Binding-site contacts:
Ligand atom N2 contacts residue HIS32 of chain 1.P at 3.8 Å.
Ligand atom C5 contacts residue PHE30 of chain 1.Q at 3.2 Å (hydrophobic).
Ligand atom C1' contacts residue PHE30 of chain 1.Q at 3.9 Å (hydrophobic).
Ligand atom C2 contacts residue LYS35 of chain 1.P at 3.8 Å.
Ligand atom N3 contacts residue PHE30 of chain 1.Q at 3.6 Å.
Ligand atom O6 contacts residue ARG56 of chain 1.Q at 2.9 Å (salt-bridge).
Ligand atom N9 contacts residue PHE30 of chain 1.Q at 3.8 Å.
Ligand atom N2 contacts residue PHE30 of chain 1.Q at 4.0 Å.
Ligand atom C8 contacts residue PHE30 of chain 1.Q at 3.7 Å (hydrophobic).
Ligand atom O2' contacts residue ARG29 of chain 1.Q at 4.0 Å.
Ligand atom N3 contacts residue SER33 of chain 1.P at 4.1 Å.
Ligand atom C6 contacts residue GLU34 of chain 1.P at 3.6 Å.
Ligand atom C6 contacts residue PHE30 of chain 1.Q at 3.0 Å (hydrophobic).
Ligand atom C4 contacts residue PHE30 of chain 1.Q at 3.7 Å (hydrophobic).
Ligand atom N3 contacts residue HIS32 of chain 1.P at 4.0 Å.
Ligand atom N6 contacts residue LYS35 of chain 1.P at 2.9 Å (salt-bridge).
Ligand atom N6 contacts residue GLU34 of chain 1.P at 3.6 Å.
Ligand atom N1 contacts residue SER33 of chain 1.P at 3.8 Å.
Ligand atom N7 contacts residue PHE30 of chain 1.Q at 3.3 Å.
Ligand atom N2 contacts residue THR28 of chain 1.Q at 3.7 Å.
Ligand atom O2' contacts residue PHE30 of chain 1.Q at 3.3 Å (h-bond).
Ligand atom N1 contacts residue PHE30 of chain 1.Q at 3.3 Å.
Ligand atom N1 contacts residue GLU34 of chain 1.P at 3.3 Å (salt-bridge).
Ligand atom N6 contacts residue LYS54 of chain 1.Q at 3.5 Å (salt-bridge).
Ligand atom O6 contacts residue PHE30 of chain 1.Q at 3.3 Å.
Ligand atom N1 contacts residue LYS35 of chain 1.P at 2.9 Å (salt-bridge).
Ligand atom C2 contacts residue HIS32 of chain 1.P at 3.9 Å.
Ligand atom C6 contacts residue LYS54 of chain 1.Q at 4.0 Å.
Ligand atom C2 contacts residue GLU34 of chain 1.P at 3.6 Å.
Ligand atom C6 contacts residue ARG56 of chain 1.Q at 4.0 Å.
Ligand atom N1 contacts residue GLU34 of chain 1.P at 2.8 Å (salt-bridge).
Ligand atom O6 contacts residue GLU34 of chain 1.P at 3.5 Å (salt-bridge).
Ligand atom C2 contacts residue PHE30 of chain 1.Q at 3.4 Å (hydrophobic).
Ligand atom C6 contacts residue GLU34 of chain 1.P at 3.6 Å.
Ligand atom C2 contacts residue SER33 of chain 1.P at 3.2 Å.
Ligand atom C6 contacts residue LYS35 of chain 1.P at 3.8 Å.
Ligand atom O6 contacts residue LYS54 of chain 1.Q at 3.1 Å (salt-bridge).
Ligand atom C2' contacts residue PHE30 of chain 1.Q at 3.7 Å (hydrophobic).
Ligand atom C2 contacts residue GLU34 of chain 1.P at 3.5 Å.
Ligand atom N2 contacts residue GLU34 of chain 1.P at 2.6 Å (salt-bridge).

Sequence of chain 1.Q:
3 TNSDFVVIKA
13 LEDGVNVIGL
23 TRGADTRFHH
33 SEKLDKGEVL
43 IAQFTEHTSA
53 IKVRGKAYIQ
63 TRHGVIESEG

The protein below binds the small molecule below.
Small molecule (SMILES): Nc1nc(=O)c2ncn([C@@H]3O[C@H](CO[P](=O)(O)O[C@H]4[C@@H](O)[C@H](n5cnc6c(N)ncnc65)O[C@@H]4COP(=O)=O)[C@@H](O)[C@H]3O)c2[nH]1

Sequence of chain 1.P:
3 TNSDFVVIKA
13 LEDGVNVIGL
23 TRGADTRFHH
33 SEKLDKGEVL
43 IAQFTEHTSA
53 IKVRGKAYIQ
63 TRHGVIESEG